The small molecule below binds the protein below.
Small molecule (SMILES): C[C@@H]1O[C@H](OP(=O)(O)OP(=O)(O)OC[C@H]2O[C@@H](n3cnc4c(=O)[nH]c(N)nc43)[C@H](O)[C@@H]2O)[C@@H](O)[C@H](O)[C@@H]1O

Sequence of chain 1.B:
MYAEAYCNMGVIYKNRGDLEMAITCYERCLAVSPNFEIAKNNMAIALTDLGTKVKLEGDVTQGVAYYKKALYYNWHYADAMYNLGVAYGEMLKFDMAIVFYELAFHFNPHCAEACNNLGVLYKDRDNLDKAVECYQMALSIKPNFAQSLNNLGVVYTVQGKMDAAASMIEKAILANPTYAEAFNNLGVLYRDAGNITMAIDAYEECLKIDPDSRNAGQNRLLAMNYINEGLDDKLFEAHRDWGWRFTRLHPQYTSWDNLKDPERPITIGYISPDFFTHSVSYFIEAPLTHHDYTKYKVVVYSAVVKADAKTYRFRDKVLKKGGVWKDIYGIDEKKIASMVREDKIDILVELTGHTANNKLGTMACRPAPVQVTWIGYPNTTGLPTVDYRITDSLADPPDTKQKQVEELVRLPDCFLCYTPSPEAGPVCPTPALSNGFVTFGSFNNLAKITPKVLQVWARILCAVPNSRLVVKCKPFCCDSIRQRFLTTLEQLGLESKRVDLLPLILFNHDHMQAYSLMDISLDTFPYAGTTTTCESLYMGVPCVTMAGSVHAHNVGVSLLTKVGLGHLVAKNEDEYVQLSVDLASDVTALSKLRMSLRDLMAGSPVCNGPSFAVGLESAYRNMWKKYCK

Binding-site contacts:
Ligand atom C5A contacts residue SER496 of chain 1.B at 3.5 Å.
Ligand atom O4 contacts residue THR747 of chain 1.B at 2.6 Å (h-bond).
Ligand atom C6 contacts residue ILE722 of chain 1.B at 3.6 Å (hydrophobic).
Ligand atom C6A contacts residue SER496 of chain 1.B at 3.3 Å.
Ligand atom P1 contacts residue LYS665 of chain 1.B at 3.6 Å.
Ligand atom C2 contacts residue ILE722 of chain 1.B at 2.8 Å (hydrophobic).
Ligand atom N7 contacts residue LYS689 of chain 1.B at 3.2 Å (salt-bridge).
Ligand atom C2A contacts residue TYR744 of chain 1.B at 3.6 Å (hydrophobic).
Ligand atom O5 contacts residue SER496 of chain 1.B at 3.1 Å (h-bond).
Ligand atom C5 contacts residue LYS689 of chain 1.B at 3.5 Å.
Ligand atom O2 contacts residue TYR744 of chain 1.B at 2.8 Å (h-bond).
Ligand atom C5 contacts residue HIS728 of chain 1.B at 3.6 Å.
Ligand atom O2X contacts residue LYS665 of chain 1.B at 2.5 Å (salt-bridge).
Ligand atom O3P contacts residue THR749 of chain 1.B at 3.6 Å.
Ligand atom O6 contacts residue LYS689 of chain 1.B at 2.4 Å (salt-bridge).
Ligand atom O5 contacts residue THR747 of chain 1.B at 3.4 Å (h-bond).
Ligand atom O1 contacts residue THR748 of chain 1.B at 3.8 Å.
Ligand atom C3 contacts residue TYR744 of chain 1.B at 3.3 Å (hydrophobic).
Ligand atom C4 contacts residue HIS728 of chain 1.B at 3.6 Å.
Ligand atom C8 contacts residue HIS728 of chain 1.B at 3.2 Å.
Ligand atom C6A contacts residue VAL497 of chain 1.B at 3.7 Å (hydrophobic).
Ligand atom N9 contacts residue HIS728 of chain 1.B at 3.6 Å.
Ligand atom O3 contacts residue TYR744 of chain 1.B at 2.6 Å (h-bond).
Ligand atom O2 contacts residue LYS665 of chain 1.B at 3.4 Å (salt-bridge).
Ligand atom O1P contacts residue ASN662 of chain 1.B at 2.8 Å (h-bond).
Ligand atom C6 contacts residue LYS689 of chain 1.B at 3.3 Å.
Ligand atom N2 contacts residue LEU723 of chain 1.B at 3.4 Å (h-bond).
Ligand atom O6 contacts residue ILE722 of chain 1.B at 3.1 Å (h-bond).
Ligand atom O2X contacts residue ASN662 of chain 1.B at 3.4 Å (h-bond).
Ligand atom O3 contacts residue PRO595 of chain 1.B at 3.3 Å.
Ligand atom O2P contacts residue THR748 of chain 1.B at 3.7 Å.
Ligand atom N2 contacts residue ILE722 of chain 1.B at 2.7 Å (h-bond).
Ligand atom O3' contacts residue GLU752 of chain 1.B at 3.1 Å (salt-bridge).
Ligand atom O6 contacts residue LEU721 of chain 1.B at 3.4 Å.
Ligand atom C2' contacts residue GLU752 of chain 1.B at 3.8 Å.
Ligand atom O2' contacts residue GLU752 of chain 1.B at 3.8 Å.
Ligand atom N7 contacts residue HIS728 of chain 1.B at 3.3 Å (h-bond).
Ligand atom O3' contacts residue THR748 of chain 1.B at 3.0 Å.
Ligand atom N1 contacts residue ILE722 of chain 1.B at 2.3 Å (h-bond).
Ligand atom C6A contacts residue ILE592 of chain 1.B at 3.7 Å (hydrophobic).